Sequence of chain 3.B:
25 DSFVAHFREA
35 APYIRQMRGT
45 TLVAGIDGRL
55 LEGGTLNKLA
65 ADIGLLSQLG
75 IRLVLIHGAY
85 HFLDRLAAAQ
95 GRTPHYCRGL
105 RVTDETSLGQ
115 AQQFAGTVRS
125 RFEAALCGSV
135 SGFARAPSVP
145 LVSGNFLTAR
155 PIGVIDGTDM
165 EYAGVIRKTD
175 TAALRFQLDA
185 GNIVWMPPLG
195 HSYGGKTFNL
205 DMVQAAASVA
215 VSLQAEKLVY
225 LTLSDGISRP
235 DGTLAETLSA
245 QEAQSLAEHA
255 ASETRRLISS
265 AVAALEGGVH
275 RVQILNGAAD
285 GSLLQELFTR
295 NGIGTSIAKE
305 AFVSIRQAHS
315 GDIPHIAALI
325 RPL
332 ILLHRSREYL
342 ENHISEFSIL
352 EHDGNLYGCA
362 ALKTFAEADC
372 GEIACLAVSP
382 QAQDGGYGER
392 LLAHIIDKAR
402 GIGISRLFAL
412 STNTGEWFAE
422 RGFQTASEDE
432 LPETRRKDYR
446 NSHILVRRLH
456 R

Binding-site contacts:
Ligand atom N contacts residue TYR37 of chain 3.B at 3.2 Å.
Ligand atom CZ contacts residue SER300 of chain 3.B at 3.5 Å.
Ligand atom CD contacts residue ARG294 of chain 3.B at 3.5 Å.
Ligand atom C contacts residue GLU290 of chain 3.B at 3.8 Å.
Ligand atom OXT contacts residue LYS221 of chain 3.B at 2.6 Å (salt-bridge).
Ligand atom CZ contacts residue ASN295 of chain 3.B at 3.0 Å.
Ligand atom CA contacts residue TYR37 of chain 3.B at 3.5 Å (hydrophobic).
Ligand atom N contacts residue GLU290 of chain 3.B at 3.2 Å (salt-bridge).
Ligand atom OXT contacts residue GLN277 of chain 3.B at 3.5 Å (h-bond).
Ligand atom NH1 contacts residue ASN295 of chain 3.B at 3.1 Å (h-bond).
Ligand atom O contacts residue LYS221 of chain 3.B at 3.4 Å (salt-bridge).
Ligand atom CA contacts residue THR293 of chain 3.B at 3.7 Å.
Ligand atom NH1 contacts residue GLU240 of chain 3.B at 3.1 Å (salt-bridge).
Ligand atom CB contacts residue ARG294 of chain 3.B at 3.8 Å.
Ligand atom O contacts residue GLU290 of chain 3.B at 3.2 Å (salt-bridge).
Ligand atom CZ contacts residue GLU290 of chain 3.B at 3.5 Å.
Ligand atom N contacts residue THR293 of chain 3.B at 2.7 Å (h-bond).
Ligand atom CD contacts residue ASN295 of chain 3.B at 3.7 Å.
Ligand atom NH2 contacts residue ILE297 of chain 3.B at 3.4 Å (h-bond).
Ligand atom C contacts residue LYS221 of chain 3.B at 3.4 Å.
Ligand atom NH2 contacts residue GLU240 of chain 3.B at 3.1 Å (salt-bridge).
Ligand atom CB contacts residue THR293 of chain 3.B at 3.6 Å.
Ligand atom O contacts residue GLN277 of chain 3.B at 3.2 Å (h-bond).
Ligand atom CG contacts residue GLU290 of chain 3.B at 3.3 Å.
Ligand atom NE contacts residue ASN295 of chain 3.B at 3.2 Å (h-bond).
Ligand atom NH2 contacts residue GLU290 of chain 3.B at 3.3 Å (salt-bridge).
Ligand atom C contacts residue GLN277 of chain 3.B at 3.5 Å.
Ligand atom CB contacts residue ASP354 of chain 3.B at 3.6 Å.
Ligand atom NH2 contacts residue GLY298 of chain 3.B at 2.8 Å (h-bond).
Ligand atom N contacts residue LEU291 of chain 3.B at 3.1 Å (h-bond).
Ligand atom NH2 contacts residue SER300 of chain 3.B at 3.5 Å (h-bond).
Ligand atom CZ contacts residue GLU240 of chain 3.B at 3.4 Å.
Ligand atom CA contacts residue GLU290 of chain 3.B at 3.8 Å.
Ligand atom NH1 contacts residue THR241 of chain 3.B at 3.5 Å.
Ligand atom NH1 contacts residue SER300 of chain 3.B at 3.8 Å.
Ligand atom NE contacts residue SER300 of chain 3.B at 3.8 Å.
Ligand atom NE contacts residue GLU290 of chain 3.B at 2.9 Å (salt-bridge).
Ligand atom NH2 contacts residue ASN295 of chain 3.B at 3.5 Å (h-bond).
Ligand atom CG contacts residue GLN277 of chain 3.B at 3.8 Å.
Ligand atom O contacts residue LEU291 of chain 3.B at 3.4 Å.

The protein below binds the small molecule below.
Small molecule (SMILES): NC(=[NH2+])NCCC[C@H](N)C(=O)O